Sequence of chain 1.D:
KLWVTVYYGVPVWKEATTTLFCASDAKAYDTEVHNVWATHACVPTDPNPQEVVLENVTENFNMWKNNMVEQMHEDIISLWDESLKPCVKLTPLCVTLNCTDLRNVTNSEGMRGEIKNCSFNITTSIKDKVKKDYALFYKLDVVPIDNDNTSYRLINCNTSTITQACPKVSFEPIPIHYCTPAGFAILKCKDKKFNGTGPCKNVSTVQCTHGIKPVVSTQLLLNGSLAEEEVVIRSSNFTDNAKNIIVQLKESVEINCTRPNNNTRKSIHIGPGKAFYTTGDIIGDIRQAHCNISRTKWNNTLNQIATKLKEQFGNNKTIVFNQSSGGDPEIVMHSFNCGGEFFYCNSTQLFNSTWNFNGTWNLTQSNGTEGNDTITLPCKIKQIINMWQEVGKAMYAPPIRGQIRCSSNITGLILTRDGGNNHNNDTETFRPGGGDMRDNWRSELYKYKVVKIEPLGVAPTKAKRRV

This small molecule binds to this protein.
Small molecule (SMILES): CC(=O)N[C@@H]1[C@@H](O)[C@H](O)[C@@H](CO)O[C@H]1O

Binding-site contacts:
Ligand atom C3 contacts residue ASN321 of chain 1.D at 3.8 Å.
Ligand atom C5 contacts residue ASN321 of chain 1.D at 3.6 Å.
Ligand atom C1 contacts residue ASN321 of chain 1.D at 1.4 Å.
Ligand atom C2 contacts residue ASN321 of chain 1.D at 2.5 Å.
Ligand atom C7 contacts residue ASN321 of chain 1.D at 3.2 Å.
Ligand atom O7 contacts residue ASN321 of chain 1.D at 3.2 Å (h-bond).
Ligand atom C4 contacts residue ASN321 of chain 1.D at 4.2 Å.
Ligand atom O5 contacts residue ASN321 of chain 1.D at 2.3 Å (h-bond).
Ligand atom C8 contacts residue ASN321 of chain 1.D at 4.3 Å.
Ligand atom N2 contacts residue ASN321 of chain 1.D at 3.0 Å (h-bond).